Sequence of chain 26.A:
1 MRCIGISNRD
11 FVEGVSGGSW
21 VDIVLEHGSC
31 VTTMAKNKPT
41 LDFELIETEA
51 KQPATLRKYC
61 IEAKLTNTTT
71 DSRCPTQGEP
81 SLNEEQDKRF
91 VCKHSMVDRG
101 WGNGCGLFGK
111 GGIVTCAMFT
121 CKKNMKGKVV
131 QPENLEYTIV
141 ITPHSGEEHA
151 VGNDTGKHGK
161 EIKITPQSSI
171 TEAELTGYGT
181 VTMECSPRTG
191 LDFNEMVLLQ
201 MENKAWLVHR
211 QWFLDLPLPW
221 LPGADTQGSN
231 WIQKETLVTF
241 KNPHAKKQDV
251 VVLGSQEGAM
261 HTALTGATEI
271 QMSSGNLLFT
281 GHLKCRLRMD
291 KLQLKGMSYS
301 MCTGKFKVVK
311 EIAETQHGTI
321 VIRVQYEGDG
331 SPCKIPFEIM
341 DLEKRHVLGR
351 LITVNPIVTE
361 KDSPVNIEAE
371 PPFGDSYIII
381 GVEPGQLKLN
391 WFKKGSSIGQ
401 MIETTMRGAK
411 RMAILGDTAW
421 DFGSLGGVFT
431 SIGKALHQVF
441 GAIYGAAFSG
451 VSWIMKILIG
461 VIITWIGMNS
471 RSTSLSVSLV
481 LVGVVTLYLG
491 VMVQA

Sequence of chain 21.A:
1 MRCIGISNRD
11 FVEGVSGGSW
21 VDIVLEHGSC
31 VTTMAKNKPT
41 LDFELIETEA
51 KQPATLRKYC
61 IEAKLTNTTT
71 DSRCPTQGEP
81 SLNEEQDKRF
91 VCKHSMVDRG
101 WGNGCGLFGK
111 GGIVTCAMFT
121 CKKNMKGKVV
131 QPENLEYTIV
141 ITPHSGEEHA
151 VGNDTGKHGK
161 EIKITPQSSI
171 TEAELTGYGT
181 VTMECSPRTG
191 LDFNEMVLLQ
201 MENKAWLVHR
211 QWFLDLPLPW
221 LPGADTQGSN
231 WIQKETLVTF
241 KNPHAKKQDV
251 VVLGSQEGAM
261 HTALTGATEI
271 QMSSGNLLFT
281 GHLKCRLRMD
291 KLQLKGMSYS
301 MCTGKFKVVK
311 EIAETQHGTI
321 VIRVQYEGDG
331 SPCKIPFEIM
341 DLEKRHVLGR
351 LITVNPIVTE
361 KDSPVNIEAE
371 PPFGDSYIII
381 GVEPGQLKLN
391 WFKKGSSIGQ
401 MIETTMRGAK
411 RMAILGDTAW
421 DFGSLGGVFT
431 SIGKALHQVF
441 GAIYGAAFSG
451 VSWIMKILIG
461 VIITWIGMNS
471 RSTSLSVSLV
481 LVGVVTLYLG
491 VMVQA

Binding-site contacts:
Ligand atom O5 contacts residue HIS158 of chain 26.A at 3.4 Å.
Ligand atom C1 contacts residue THR155 of chain 26.A at 3.3 Å.
Ligand atom O5 contacts residue HIS149 of chain 26.A at 3.6 Å.
Ligand atom C8 contacts residue ASN153 of chain 26.A at 4.4 Å.
Ligand atom C6 contacts residue HIS158 of chain 26.A at 4.2 Å.
Ligand atom C7 contacts residue HIS149 of chain 26.A at 4.3 Å.
Ligand atom O5 contacts residue ASN153 of chain 26.A at 2.2 Å (h-bond).
Ligand atom C3 contacts residue ASN153 of chain 26.A at 3.9 Å.
Ligand atom C6 contacts residue GLY156 of chain 26.A at 4.0 Å.
Ligand atom C6 contacts residue HIS149 of chain 26.A at 4.3 Å.
Ligand atom O4 contacts residue HIS149 of chain 26.A at 4.3 Å.
Ligand atom C3 contacts residue HIS149 of chain 26.A at 4.0 Å.
Ligand atom C5 contacts residue HIS158 of chain 26.A at 4.4 Å.
Ligand atom C4 contacts residue ASN153 of chain 26.A at 4.2 Å.
Ligand atom C5 contacts residue THR155 of chain 26.A at 4.0 Å.
Ligand atom O5 contacts residue GLY156 of chain 26.A at 4.2 Å.
Ligand atom C7 contacts residue ASN153 of chain 26.A at 4.1 Å.
Ligand atom O5 contacts residue THR155 of chain 26.A at 3.4 Å (h-bond).
Ligand atom C1 contacts residue HIS158 of chain 26.A at 4.1 Å.
Ligand atom N2 contacts residue ASN153 of chain 26.A at 3.1 Å (h-bond).
Ligand atom C5 contacts residue GLY156 of chain 26.A at 4.3 Å.
Ligand atom C5 contacts residue HIS149 of chain 26.A at 3.6 Å.
Ligand atom C8 contacts residue GLY102 of chain 21.A at 3.6 Å.
Ligand atom O6 contacts residue HIS158 of chain 26.A at 4.2 Å.
Ligand atom C2 contacts residue ASN153 of chain 26.A at 2.6 Å.
Ligand atom O6 contacts residue HIS149 of chain 26.A at 3.2 Å.
Ligand atom C4 contacts residue HIS149 of chain 26.A at 3.4 Å.
Ligand atom C1 contacts residue HIS149 of chain 26.A at 3.5 Å.
Ligand atom N2 contacts residue HIS149 of chain 26.A at 4.3 Å.
Ligand atom O3 contacts residue HIS149 of chain 26.A at 4.0 Å.
Ligand atom C5 contacts residue ASN153 of chain 26.A at 3.6 Å.
Ligand atom C2 contacts residue HIS149 of chain 26.A at 3.5 Å.
Ligand atom C1 contacts residue ASN153 of chain 26.A at 1.4 Å.
Ligand atom O7 contacts residue HIS149 of chain 26.A at 3.3 Å.

A small-molecule ligand and the protein it binds are described below.
Small molecule (SMILES): CC(=O)N[C@H]1[C@H](O[C@H]2[C@H](O)[C@@H](NC(C)=O)CO[C@@H]2CO)O[C@H](CO)[C@@H](O)[C@@H]1O